A small-molecule ligand and the protein it binds are described below.
Small molecule (SMILES): CC(=O)N[C@H]1[C@H](O[C@H]2[C@H](O)[C@@H](NC(C)=O)CO[C@@H]2CO)O[C@H](CO)[C@@H](O[C@@H]2O[C@H](CO)[C@@H](O)[C@H](O)[C@@H]2O)[C@@H]1O

Sequence of chain 1.A:
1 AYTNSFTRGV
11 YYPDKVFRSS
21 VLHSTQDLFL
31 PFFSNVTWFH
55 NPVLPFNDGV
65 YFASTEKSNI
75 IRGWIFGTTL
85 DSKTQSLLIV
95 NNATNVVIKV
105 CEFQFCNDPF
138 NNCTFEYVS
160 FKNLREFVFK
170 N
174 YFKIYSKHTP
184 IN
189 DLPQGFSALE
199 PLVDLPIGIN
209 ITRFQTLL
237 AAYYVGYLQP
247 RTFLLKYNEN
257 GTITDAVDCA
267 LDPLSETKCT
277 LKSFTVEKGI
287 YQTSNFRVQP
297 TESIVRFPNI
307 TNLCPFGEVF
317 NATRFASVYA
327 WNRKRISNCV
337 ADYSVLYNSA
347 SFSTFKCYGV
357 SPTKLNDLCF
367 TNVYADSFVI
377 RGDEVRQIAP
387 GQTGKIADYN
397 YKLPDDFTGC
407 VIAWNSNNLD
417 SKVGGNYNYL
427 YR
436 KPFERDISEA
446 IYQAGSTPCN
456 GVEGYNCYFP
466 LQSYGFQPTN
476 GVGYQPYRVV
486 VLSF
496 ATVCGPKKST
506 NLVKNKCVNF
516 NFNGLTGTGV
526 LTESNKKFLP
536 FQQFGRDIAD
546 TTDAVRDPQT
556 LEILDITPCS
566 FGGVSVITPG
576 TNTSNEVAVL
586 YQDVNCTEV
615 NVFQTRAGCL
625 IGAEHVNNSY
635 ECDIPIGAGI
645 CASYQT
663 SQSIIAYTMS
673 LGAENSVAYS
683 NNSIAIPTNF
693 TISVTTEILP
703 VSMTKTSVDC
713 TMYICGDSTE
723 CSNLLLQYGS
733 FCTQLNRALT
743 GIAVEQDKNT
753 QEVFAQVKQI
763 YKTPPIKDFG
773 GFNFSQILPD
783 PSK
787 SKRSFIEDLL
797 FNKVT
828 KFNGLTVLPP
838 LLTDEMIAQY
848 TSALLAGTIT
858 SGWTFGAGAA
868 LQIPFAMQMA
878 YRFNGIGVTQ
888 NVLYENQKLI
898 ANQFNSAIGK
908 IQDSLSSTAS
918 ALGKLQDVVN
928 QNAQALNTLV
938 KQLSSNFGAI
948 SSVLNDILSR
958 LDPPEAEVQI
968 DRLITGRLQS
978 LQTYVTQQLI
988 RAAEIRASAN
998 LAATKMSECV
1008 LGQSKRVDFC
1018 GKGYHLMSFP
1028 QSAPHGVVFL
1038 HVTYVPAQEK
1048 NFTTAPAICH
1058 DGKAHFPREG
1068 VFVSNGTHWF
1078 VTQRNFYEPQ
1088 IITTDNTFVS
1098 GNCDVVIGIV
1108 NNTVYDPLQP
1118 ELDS

Binding-site contacts:
Ligand atom C1 contacts residue GLN554 of chain 1.A at 3.9 Å.
Ligand atom O3 contacts residue GLN554 of chain 1.A at 4.0 Å.
Ligand atom C2 contacts residue ASN305 of chain 1.A at 2.5 Å.
Ligand atom O7 contacts residue ASN305 of chain 1.A at 3.1 Å (h-bond).
Ligand atom N2 contacts residue GLN554 of chain 1.A at 2.9 Å (h-bond).
Ligand atom C4 contacts residue ASN305 of chain 1.A at 4.2 Å.
Ligand atom C7 contacts residue GLN554 of chain 1.A at 3.9 Å.
Ligand atom C7 contacts residue ASN305 of chain 1.A at 3.3 Å.
Ligand atom C5 contacts residue ASN305 of chain 1.A at 3.7 Å.
Ligand atom C3 contacts residue GLN554 of chain 1.A at 3.4 Å.
Ligand atom C3 contacts residue ASN305 of chain 1.A at 3.8 Å.
Ligand atom C2 contacts residue GLN554 of chain 1.A at 3.5 Å.
Ligand atom C8 contacts residue LEU556 of chain 1.A at 3.9 Å (hydrophobic).
Ligand atom O5 contacts residue ASN305 of chain 1.A at 2.3 Å (h-bond).
Ligand atom N2 contacts residue ASN305 of chain 1.A at 3.0 Å (h-bond).
Ligand atom C1 contacts residue ASN305 of chain 1.A at 1.4 Å.
Ligand atom C8 contacts residue GLN554 of chain 1.A at 4.1 Å.
Ligand atom C8 contacts residue PRO553 of chain 1.A at 4.1 Å (hydrophobic).